This small molecule binds to this protein.
Small molecule (SMILES): CC(C)[C@@H](C=O)NC(=O)[C@H](C)NC(=O)[C@H](CO)NC(=O)[C@@H](N)CCCCN

Binding-site contacts:
Ligand atom CB contacts residue CYS100 of chain 1.VA at 3.7 Å (hydrophobic).
Ligand atom N contacts residue GLN138 of chain 1.VA at 4.4 Å.
Ligand atom C contacts residue GLN138 of chain 1.VA at 3.5 Å.
Ligand atom O contacts residue GLN138 of chain 1.VA at 3.2 Å (h-bond).
Ligand atom CA contacts residue GLN138 of chain 1.VA at 3.7 Å.
Ligand atom CG1 contacts residue VAL99 of chain 1.VA at 3.7 Å (hydrophobic).
Ligand atom CG1 contacts residue CYS100 of chain 1.VA at 3.6 Å (hydrophobic).
Ligand atom C contacts residue GLN138 of chain 1.VA at 4.2 Å.
Ligand atom CB contacts residue GLN138 of chain 1.VA at 3.8 Å.
Ligand atom O contacts residue CYS100 of chain 1.VA at 3.6 Å.
Ligand atom CA contacts residue CYS100 of chain 1.VA at 3.6 Å (hydrophobic).
Ligand atom C contacts residue GLN138 of chain 1.VA at 3.6 Å.
Ligand atom O contacts residue GLN138 of chain 1.VA at 3.4 Å (h-bond).
Ligand atom CG2 contacts residue CYS100 of chain 1.VA at 3.3 Å (hydrophobic).
Ligand atom O contacts residue LEU134 of chain 1.VA at 4.2 Å.
Ligand atom CA contacts residue GLN138 of chain 1.VA at 4.3 Å.
Ligand atom O contacts residue CYS100 of chain 1.VA at 3.9 Å.
Ligand atom C contacts residue CYS100 of chain 1.VA at 4.5 Å (hydrophobic).
Ligand atom O contacts residue GLN138 of chain 1.VA at 3.9 Å.
Ligand atom N contacts residue GLN138 of chain 1.VA at 3.7 Å.
Ligand atom CG2 contacts residue TYR101 of chain 1.VA at 4.2 Å (hydrophobic).

Sequence of chain 1.VA:
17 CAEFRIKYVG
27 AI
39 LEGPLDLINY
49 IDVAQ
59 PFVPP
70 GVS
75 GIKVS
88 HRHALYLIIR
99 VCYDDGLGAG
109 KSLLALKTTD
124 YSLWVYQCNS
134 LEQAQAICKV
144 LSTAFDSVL